Sequence of chain 3.E:
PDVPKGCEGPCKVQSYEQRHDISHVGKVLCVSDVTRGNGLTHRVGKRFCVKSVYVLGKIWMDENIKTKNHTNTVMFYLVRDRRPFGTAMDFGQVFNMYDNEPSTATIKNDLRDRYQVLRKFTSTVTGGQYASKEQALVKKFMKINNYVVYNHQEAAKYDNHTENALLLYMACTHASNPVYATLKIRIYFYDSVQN

Sequence of chain 2.K:
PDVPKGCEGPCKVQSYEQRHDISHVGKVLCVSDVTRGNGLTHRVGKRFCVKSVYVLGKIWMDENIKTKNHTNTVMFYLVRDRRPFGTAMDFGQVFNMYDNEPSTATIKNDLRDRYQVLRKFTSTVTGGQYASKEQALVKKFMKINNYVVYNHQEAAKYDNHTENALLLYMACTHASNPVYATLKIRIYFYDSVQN

Binding-site contacts:
Ligand atom C4' contacts residue ARG80 of chain 3.E at 3.6 Å.
Ligand atom OP2 contacts residue LYS120 of chain 3.E at 3.0 Å (salt-bridge).
Ligand atom N4 contacts residue LYS51 of chain 3.G at 3.4 Å.
Ligand atom OP1 contacts residue ASP113 of chain 3.E at 2.9 Å (salt-bridge).
Ligand atom C2' contacts residue CYS11 of chain 3.G at 3.6 Å (hydrophobic).
Ligand atom C5' contacts residue ASP113 of chain 3.E at 3.7 Å.
Ligand atom OP2 contacts residue ARG186 of chain 3.G at 2.9 Å (salt-bridge).
Ligand atom C5' contacts residue ARG80 of chain 3.E at 3.7 Å.
Ligand atom OP2 contacts residue TYR188 of chain 3.G at 2.7 Å (h-bond).
Ligand atom O4' contacts residue GLN116 of chain 3.E at 3.6 Å.
Ligand atom C4 contacts residue PHE141 of chain 3.G at 3.5 Å (hydrophobic).
Ligand atom O2 contacts residue TYR188 of chain 3.G at 3.1 Å.
Ligand atom OP2 contacts residue ARG47 of chain 2.K at 2.7 Å (salt-bridge).
Ligand atom N1 contacts residue PHE141 of chain 3.G at 3.6 Å.
Ligand atom C1' contacts residue ARG80 of chain 3.E at 3.6 Å.
Ligand atom OP1 contacts residue ARG112 of chain 3.E at 2.8 Å (salt-bridge).
Ligand atom OP1 contacts residue ARG119 of chain 3.E at 3.5 Å.
Ligand atom O3' contacts residue TYR188 of chain 3.G at 3.0 Å (h-bond).
Ligand atom OP1 contacts residue ARG82 of chain 3.E at 3.1 Å (salt-bridge).
Ligand atom OP1 contacts residue LYS120 of chain 3.E at 3.0 Å (salt-bridge).
Ligand atom C3' contacts residue TYR188 of chain 3.G at 3.2 Å (hydrophobic).
Ligand atom OP2 contacts residue ASN195 of chain 2.K at 2.9 Å (h-bond).
Ligand atom C5 contacts residue LYS51 of chain 3.G at 3.7 Å.
Ligand atom C5' contacts residue ARG112 of chain 3.E at 3.6 Å.
Ligand atom O3' contacts residue LEU118 of chain 3.E at 3.6 Å.
Ligand atom O5' contacts residue ARG112 of chain 3.E at 3.3 Å.
Ligand atom C5 contacts residue PHE141 of chain 3.G at 3.4 Å (hydrophobic).
Ligand atom OP2 contacts residue TYR54 of chain 3.G at 2.8 Å (h-bond).
Ligand atom C2' contacts residue ASN195 of chain 2.K at 3.5 Å.
Ligand atom P contacts residue TYR188 of chain 3.G at 3.5 Å.
Ligand atom O3' contacts residue ARG82 of chain 3.E at 3.4 Å (salt-bridge).
Ligand atom C5' contacts residue ARG82 of chain 3.E at 3.7 Å.
Ligand atom N7 contacts residue PHE141 of chain 3.G at 3.5 Å.
Ligand atom O3' contacts residue ASP113 of chain 3.E at 3.6 Å.
Ligand atom C6 contacts residue PHE141 of chain 3.G at 3.5 Å (hydrophobic).
Ligand atom O4' contacts residue ARG80 of chain 3.E at 3.3 Å (salt-bridge).
Ligand atom N6 contacts residue PHE141 of chain 3.G at 3.5 Å.
Ligand atom C2' contacts residue ARG80 of chain 3.E at 3.6 Å.
Ligand atom C2' contacts residue TYR188 of chain 3.G at 3.1 Å (hydrophobic).
Ligand atom OP1 contacts residue VAL117 of chain 3.E at 3.6 Å.

This small molecule binds to this protein.
Small molecule (SMILES): Nc1ccn([C@H]2C[C@H](O[P](=O)(O)OC[C@H]3O[C@@H](n4cnc5c(N)ncnc54)C[C@@H]3O[P](=O)(O)OC[C@H]3O[C@@H](n4cnc5c(N)ncnc54)C[C@@H]3O[P](=O)(O)OC[C@H]3O[C@@H](n4ccc(N)nc4=O)C[C@@H]3O[P](=O)(O)OC[C@H]3O[C@@H](n4ccc(N)nc4=O)C[C@@H]3O[P](=O)(O)OC[C@H]3O[C@@H](n4cnc5c(N)ncnc54)C[C@@H]3O[P](=O)(O)OC[C@H]3O[C@@H](n4ccc(N)nc4=O)C[C@@H]3O)[C@@H](COP(=O)=O)O2)c(=O)n1

Sequence of chain 3.G:
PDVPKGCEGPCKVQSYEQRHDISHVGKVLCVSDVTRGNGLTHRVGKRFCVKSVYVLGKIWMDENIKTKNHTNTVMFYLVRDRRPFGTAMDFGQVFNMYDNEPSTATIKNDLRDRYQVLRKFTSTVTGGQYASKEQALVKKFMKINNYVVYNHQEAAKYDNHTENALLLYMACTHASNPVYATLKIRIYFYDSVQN